Binding-site contacts:
Ligand atom C8 contacts residue PRO202 of chain 1.G at 4.4 Å (hydrophobic).
Ligand atom C5' contacts residue PRO202 of chain 1.G at 4.2 Å (hydrophobic).
Ligand atom C2 contacts residue PRO202 of chain 1.G at 4.0 Å (hydrophobic).
Ligand atom N1 contacts residue PRO412 of chain 1.G at 3.7 Å.
Ligand atom C6 contacts residue PRO412 of chain 1.G at 3.6 Å (hydrophobic).
Ligand atom C2 contacts residue GLY420 of chain 1.G at 3.8 Å.
Ligand atom C6 contacts residue SER413 of chain 1.G at 4.4 Å.
Ligand atom C2 contacts residue PRO412 of chain 1.G at 4.2 Å (hydrophobic).
Ligand atom N6 contacts residue GLY420 of chain 1.G at 3.6 Å.
Ligand atom C5 contacts residue PRO202 of chain 1.G at 3.9 Å (hydrophobic).
Ligand atom N3 contacts residue PRO202 of chain 1.G at 4.2 Å.
Ligand atom N7 contacts residue SER413 of chain 1.G at 4.3 Å.
Ligand atom N7 contacts residue HIS411 of chain 1.G at 3.7 Å.
Ligand atom N9 contacts residue PRO202 of chain 1.G at 4.3 Å.
Ligand atom N6 contacts residue SER413 of chain 1.G at 3.6 Å.
Ligand atom O5' contacts residue PRO202 of chain 1.G at 4.1 Å.
Ligand atom O3' contacts residue HIS409 of chain 1.I at 4.4 Å.
Ligand atom N7 contacts residue PRO202 of chain 1.G at 4.2 Å.
Ligand atom C6 contacts residue PRO202 of chain 1.G at 4.0 Å (hydrophobic).
Ligand atom O4' contacts residue PRO202 of chain 1.G at 4.4 Å.
Ligand atom C4 contacts residue PRO202 of chain 1.G at 4.0 Å (hydrophobic).
Ligand atom O3P contacts residue PRO202 of chain 1.G at 4.1 Å.
Ligand atom N9 contacts residue PRO412 of chain 1.G at 4.4 Å.
Ligand atom N6 contacts residue PRO412 of chain 1.G at 3.6 Å.
Ligand atom N1 contacts residue VAL201 of chain 1.G at 4.0 Å.
Ligand atom C8 contacts residue HIS411 of chain 1.G at 3.4 Å.
Ligand atom N1 contacts residue PRO202 of chain 1.G at 4.0 Å.
Ligand atom N1 contacts residue GLY420 of chain 1.G at 3.2 Å (h-bond).
Ligand atom C4 contacts residue PRO412 of chain 1.G at 4.1 Å (hydrophobic).
Ligand atom C6 contacts residue GLY420 of chain 1.G at 4.3 Å.
Ligand atom O1P contacts residue PRO202 of chain 1.G at 4.1 Å.
Ligand atom N3 contacts residue PRO412 of chain 1.G at 4.0 Å.
Ligand atom P contacts residue PRO202 of chain 1.G at 4.4 Å.
Ligand atom C6 contacts residue VAL201 of chain 1.G at 4.5 Å (hydrophobic).
Ligand atom N6 contacts residue VAL201 of chain 1.G at 4.5 Å.
Ligand atom N9 contacts residue HIS411 of chain 1.G at 4.5 Å.
Ligand atom C2' contacts residue HIS411 of chain 1.G at 4.3 Å.
Ligand atom C5 contacts residue PRO412 of chain 1.G at 4.1 Å (hydrophobic).

The protein below binds the small molecule below.
Small molecule (SMILES): Nc1ncnc2c1ncn2[C@H]1C[C@H](O)[C@@H](COP(=O)(O)O)O1

Sequence of chain 1.G:
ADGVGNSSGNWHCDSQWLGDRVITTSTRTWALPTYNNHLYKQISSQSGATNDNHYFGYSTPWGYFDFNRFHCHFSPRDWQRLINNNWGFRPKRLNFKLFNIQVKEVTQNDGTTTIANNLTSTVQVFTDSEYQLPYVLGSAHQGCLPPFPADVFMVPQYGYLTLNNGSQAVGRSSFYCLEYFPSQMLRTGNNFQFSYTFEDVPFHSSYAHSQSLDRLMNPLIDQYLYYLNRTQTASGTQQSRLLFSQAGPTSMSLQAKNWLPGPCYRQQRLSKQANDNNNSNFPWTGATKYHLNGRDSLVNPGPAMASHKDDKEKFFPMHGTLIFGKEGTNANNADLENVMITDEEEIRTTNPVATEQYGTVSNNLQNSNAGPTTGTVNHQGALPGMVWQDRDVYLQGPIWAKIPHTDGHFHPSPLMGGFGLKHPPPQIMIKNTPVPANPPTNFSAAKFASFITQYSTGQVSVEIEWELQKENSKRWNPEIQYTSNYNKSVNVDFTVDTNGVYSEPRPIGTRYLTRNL

Sequence of chain 1.I:
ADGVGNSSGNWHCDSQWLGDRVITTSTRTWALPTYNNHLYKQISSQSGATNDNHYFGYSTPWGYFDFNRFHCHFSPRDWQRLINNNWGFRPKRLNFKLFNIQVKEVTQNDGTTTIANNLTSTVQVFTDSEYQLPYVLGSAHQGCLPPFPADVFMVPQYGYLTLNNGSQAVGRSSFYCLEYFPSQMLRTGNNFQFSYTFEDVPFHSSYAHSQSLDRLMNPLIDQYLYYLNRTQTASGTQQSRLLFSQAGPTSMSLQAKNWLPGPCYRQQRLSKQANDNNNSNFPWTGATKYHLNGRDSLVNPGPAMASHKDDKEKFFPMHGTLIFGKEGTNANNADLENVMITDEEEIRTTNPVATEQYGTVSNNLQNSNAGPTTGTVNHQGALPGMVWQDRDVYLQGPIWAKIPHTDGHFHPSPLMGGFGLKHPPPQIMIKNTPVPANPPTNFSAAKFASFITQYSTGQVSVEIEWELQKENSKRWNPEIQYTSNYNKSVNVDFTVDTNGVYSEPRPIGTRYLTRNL